Binding-site contacts:
Ligand atom O7 contacts residue GLN577 of chain 1.C at 3.5 Å.
Ligand atom C4 contacts residue ASN328 of chain 1.C at 4.2 Å.
Ligand atom C5 contacts residue ASN328 of chain 1.C at 3.7 Å.
Ligand atom C7 contacts residue ASN328 of chain 1.C at 3.2 Å.
Ligand atom C7 contacts residue GLN577 of chain 1.C at 4.2 Å.
Ligand atom N2 contacts residue GLN577 of chain 1.C at 4.1 Å.
Ligand atom O3 contacts residue GLN577 of chain 1.C at 3.7 Å.
Ligand atom O5 contacts residue GLN577 of chain 1.C at 3.5 Å.
Ligand atom C2 contacts residue GLN577 of chain 1.C at 3.3 Å.
Ligand atom C8 contacts residue ASN328 of chain 1.C at 4.2 Å.
Ligand atom C6 contacts residue LEU579 of chain 1.C at 3.8 Å (hydrophobic).
Ligand atom C3 contacts residue GLN577 of chain 1.C at 3.8 Å.
Ligand atom C3 contacts residue ASN328 of chain 1.C at 3.8 Å.
Ligand atom O7 contacts residue ASN328 of chain 1.C at 3.2 Å (h-bond).
Ligand atom O4 contacts residue LEU579 of chain 1.C at 3.9 Å.
Ligand atom C2 contacts residue ASN328 of chain 1.C at 2.5 Å.
Ligand atom O5 contacts residue ASN328 of chain 1.C at 2.4 Å (h-bond).
Ligand atom N2 contacts residue ASN328 of chain 1.C at 2.9 Å (h-bond).
Ligand atom C4 contacts residue GLN577 of chain 1.C at 3.9 Å.
Ligand atom C5 contacts residue GLN577 of chain 1.C at 4.5 Å.
Ligand atom C5 contacts residue LEU579 of chain 1.C at 4.4 Å (hydrophobic).
Ligand atom C1 contacts residue GLN577 of chain 1.C at 3.8 Å.
Ligand atom C1 contacts residue ASN328 of chain 1.C at 1.4 Å.
Ligand atom C4 contacts residue LEU579 of chain 1.C at 3.8 Å (hydrophobic).
Ligand atom C1 contacts residue ILE329 of chain 1.C at 4.3 Å (hydrophobic).

Sequence of chain 1.C:
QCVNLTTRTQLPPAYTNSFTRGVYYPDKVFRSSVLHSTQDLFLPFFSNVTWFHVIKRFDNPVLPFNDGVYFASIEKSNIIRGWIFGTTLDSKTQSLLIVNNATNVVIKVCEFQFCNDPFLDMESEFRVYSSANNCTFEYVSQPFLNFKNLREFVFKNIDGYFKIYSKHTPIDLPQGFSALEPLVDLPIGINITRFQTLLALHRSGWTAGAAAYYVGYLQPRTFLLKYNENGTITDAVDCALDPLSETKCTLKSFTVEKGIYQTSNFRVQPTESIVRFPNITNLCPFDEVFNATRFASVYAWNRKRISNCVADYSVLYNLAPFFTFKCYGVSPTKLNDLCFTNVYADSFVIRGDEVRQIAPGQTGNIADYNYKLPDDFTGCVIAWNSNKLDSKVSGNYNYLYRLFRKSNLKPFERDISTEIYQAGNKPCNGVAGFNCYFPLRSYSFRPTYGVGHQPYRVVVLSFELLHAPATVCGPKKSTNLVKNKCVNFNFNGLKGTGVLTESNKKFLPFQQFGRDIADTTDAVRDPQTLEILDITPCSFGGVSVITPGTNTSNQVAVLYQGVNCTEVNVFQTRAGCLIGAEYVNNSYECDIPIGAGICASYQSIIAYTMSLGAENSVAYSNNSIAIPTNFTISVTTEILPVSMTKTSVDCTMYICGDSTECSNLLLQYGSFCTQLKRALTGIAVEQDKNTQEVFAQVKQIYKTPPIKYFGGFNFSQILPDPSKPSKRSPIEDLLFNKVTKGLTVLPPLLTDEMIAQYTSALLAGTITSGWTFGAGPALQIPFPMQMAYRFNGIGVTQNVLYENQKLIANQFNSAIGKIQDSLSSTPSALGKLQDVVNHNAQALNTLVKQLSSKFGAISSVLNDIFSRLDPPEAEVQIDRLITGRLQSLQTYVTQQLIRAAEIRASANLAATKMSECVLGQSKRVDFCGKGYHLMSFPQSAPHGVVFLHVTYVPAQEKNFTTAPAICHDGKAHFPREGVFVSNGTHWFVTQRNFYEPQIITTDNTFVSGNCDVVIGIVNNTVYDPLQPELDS

This protein binds this small molecule.
Small molecule (SMILES): CC(=O)N[C@@H]1[C@@H](O)[C@H](O)[C@@H](CO)O[C@H]1O